Sequence of chain 1.B:
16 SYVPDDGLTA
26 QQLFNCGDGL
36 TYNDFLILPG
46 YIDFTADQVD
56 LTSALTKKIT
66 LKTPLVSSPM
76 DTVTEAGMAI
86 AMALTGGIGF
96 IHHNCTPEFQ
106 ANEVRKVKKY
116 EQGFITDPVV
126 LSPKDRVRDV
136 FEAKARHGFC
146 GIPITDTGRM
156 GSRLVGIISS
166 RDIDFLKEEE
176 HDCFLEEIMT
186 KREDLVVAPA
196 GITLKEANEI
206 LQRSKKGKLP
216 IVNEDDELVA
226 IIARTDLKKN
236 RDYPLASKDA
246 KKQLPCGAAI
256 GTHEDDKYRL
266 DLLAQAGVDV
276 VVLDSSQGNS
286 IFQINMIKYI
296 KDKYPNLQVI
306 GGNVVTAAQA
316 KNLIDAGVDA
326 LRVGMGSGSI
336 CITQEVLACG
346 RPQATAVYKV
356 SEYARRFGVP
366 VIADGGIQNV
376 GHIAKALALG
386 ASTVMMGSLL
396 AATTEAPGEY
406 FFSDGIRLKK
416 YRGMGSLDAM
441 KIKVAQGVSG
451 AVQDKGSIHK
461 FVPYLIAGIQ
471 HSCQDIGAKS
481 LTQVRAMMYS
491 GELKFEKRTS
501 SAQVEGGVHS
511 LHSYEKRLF

Binding-site contacts:
Ligand atom N7 contacts residue NAD1 of chain 1.R at 3.5 Å.
Ligand atom O2P contacts residue GLY392 of chain 1.B at 3.1 Å (h-bond).
Ligand atom O6 contacts residue GLY420 of chain 1.B at 2.6 Å (h-bond).
Ligand atom O3P contacts residue SER334 of chain 1.B at 2.5 Å (h-bond).
Ligand atom N7 contacts residue MET419 of chain 1.B at 3.2 Å (h-bond).
Ligand atom O6 contacts residue MET419 of chain 1.B at 3.1 Å (h-bond).
Ligand atom O2' contacts residue ASP369 of chain 1.B at 2.2 Å (salt-bridge).
Ligand atom C2 contacts residue CYS336 of chain 1.B at 1.8 Å (hydrophobic).
Ligand atom O3' contacts residue SER73 of chain 1.B at 2.7 Å (h-bond).
Ligand atom N1 contacts residue CYS336 of chain 1.B at 2.9 Å (h-bond).
Ligand atom C2 contacts residue GLN446 of chain 1.B at 3.5 Å.
Ligand atom O3' contacts residue ARG327 of chain 1.B at 3.2 Å (salt-bridge).
Ligand atom O3' contacts residue ASP369 of chain 1.B at 3.2 Å (salt-bridge).
Ligand atom O5' contacts residue GLY370 of chain 1.B at 3.3 Å.
Ligand atom O2P contacts residue SER393 of chain 1.B at 3.5 Å (h-bond).
Ligand atom C3' contacts residue SER73 of chain 1.B at 3.3 Å.
Ligand atom C5 contacts residue ILE335 of chain 1.B at 3.6 Å (hydrophobic).
Ligand atom C6 contacts residue NAD1 of chain 1.R at 3.5 Å.
Ligand atom O6 contacts residue GLY447 of chain 1.B at 3.5 Å.
Ligand atom O3P contacts residue GLY371 of chain 1.B at 3.5 Å (h-bond).
Ligand atom N1 contacts residue GLN446 of chain 1.B at 2.9 Å (h-bond).
Ligand atom C2 contacts residue NAD1 of chain 1.R at 3.6 Å.
Ligand atom N1 contacts residue GLY447 of chain 1.B at 3.6 Å.
Ligand atom C4 contacts residue NAD1 of chain 1.R at 3.5 Å.
Ligand atom O1P contacts residue TYR416 of chain 1.B at 2.9 Å (h-bond).
Ligand atom N3 contacts residue CYS336 of chain 1.B at 2.6 Å (h-bond).
Ligand atom C1' contacts residue NAD1 of chain 1.R at 3.6 Å.
Ligand atom C2' contacts residue ASP369 of chain 1.B at 3.4 Å.
Ligand atom C2' contacts residue ARG327 of chain 1.B at 3.3 Å.
Ligand atom N1 contacts residue NAD1 of chain 1.R at 3.5 Å.
Ligand atom O2' contacts residue NAD1 of chain 1.R at 3.6 Å (h-bond).
Ligand atom C5 contacts residue NAD1 of chain 1.R at 3.5 Å.
Ligand atom O6 contacts residue GLY418 of chain 1.B at 3.3 Å.
Ligand atom O2' contacts residue ARG327 of chain 1.B at 3.0 Å (salt-bridge).
Ligand atom N3 contacts residue NAD1 of chain 1.R at 3.6 Å.
Ligand atom C6 contacts residue GLY420 of chain 1.B at 3.6 Å.
Ligand atom O3' contacts residue MET390 of chain 1.B at 3.7 Å.
Ligand atom C8 contacts residue MET75 of chain 1.B at 3.3 Å (hydrophobic).
Ligand atom O1P contacts residue SER393 of chain 1.B at 3.3 Å (h-bond).
Ligand atom O3P contacts residue GLY333 of chain 1.B at 3.4 Å.

This protein binds this small molecule.
Small molecule (SMILES): O=c1[nH]cnc2c1ncn2[C@@H]1O[C@H](COP(=O)(O)O)[C@@H](O)[C@H]1O